The protein below binds the small molecule below.
Small molecule (SMILES): OC[C@H]1O[C@H](O[C@H]2[C@H](O)[C@@H](O)[C@@H](O)O[C@@H]2CO)[C@H](O)[C@@H](O)[C@@H]1O

Binding-site contacts:
Ligand atom C3 contacts residue ASP67 of chain 1.A at 3.5 Å.
Ligand atom O3 contacts residue ALA65 of chain 1.A at 3.3 Å.
Ligand atom C1 contacts residue TRP232 of chain 1.A at 3.7 Å (hydrophobic).
Ligand atom O3 contacts residue GLU113 of chain 1.A at 3.7 Å.
Ligand atom C4 contacts residue ARG68 of chain 1.A at 3.7 Å.
Ligand atom C2 contacts residue ASP67 of chain 1.A at 3.4 Å.
Ligand atom O1 contacts residue LYS17 of chain 1.A at 3.0 Å (salt-bridge).
Ligand atom O2 contacts residue LYS17 of chain 1.A at 2.8 Å (salt-bridge).
Ligand atom O3 contacts residue ASP67 of chain 1.A at 2.7 Å (salt-bridge).
Ligand atom O3 contacts residue TRP342 of chain 1.A at 3.9 Å.
Ligand atom O2 contacts residue TRP232 of chain 1.A at 4.0 Å.
Ligand atom O5 contacts residue TRP232 of chain 1.A at 4.0 Å.
Ligand atom C2 contacts residue GLU113 of chain 1.A at 3.4 Å.
Ligand atom C4 contacts residue TRP342 of chain 1.A at 3.6 Å (hydrophobic).
Ligand atom C1 contacts residue ASP16 of chain 1.A at 3.6 Å.
Ligand atom O2 contacts residue ASP67 of chain 1.A at 2.8 Å (salt-bridge).
Ligand atom O6 contacts residue PRO156 of chain 1.A at 3.2 Å.
Ligand atom O1 contacts residue ASP16 of chain 1.A at 2.9 Å (salt-bridge).
Ligand atom C2 contacts residue TRP342 of chain 1.A at 4.0 Å (hydrophobic).
Ligand atom C1 contacts residue LYS17 of chain 1.A at 3.6 Å.
Ligand atom C1 contacts residue TYR157 of chain 1.A at 3.5 Å (hydrophobic).
Ligand atom C2 contacts residue LYS17 of chain 1.A at 3.7 Å.
Ligand atom O6 contacts residue PHE158 of chain 1.A at 4.0 Å.
Ligand atom O4 contacts residue ARG68 of chain 1.A at 2.8 Å (salt-bridge).
Ligand atom C6 contacts residue GLU155 of chain 1.A at 3.5 Å.
Ligand atom C6 contacts residue PRO156 of chain 1.A at 3.8 Å (hydrophobic).
Ligand atom C6 contacts residue TYR157 of chain 1.A at 3.9 Å (hydrophobic).
Ligand atom O3 contacts residue TRP64 of chain 1.A at 3.3 Å (h-bond).
Ligand atom C2 contacts residue TRP232 of chain 1.A at 3.8 Å (hydrophobic).
Ligand atom O2 contacts residue MET332 of chain 1.A at 4.0 Å.
Ligand atom O6 contacts residue TYR157 of chain 1.A at 3.2 Å (h-bond).
Ligand atom O6 contacts residue GLU155 of chain 1.A at 2.8 Å (salt-bridge).
Ligand atom O2 contacts residue ALA65 of chain 1.A at 3.3 Å.
Ligand atom C3 contacts residue TRP64 of chain 1.A at 3.7 Å (hydrophobic).
Ligand atom O2 contacts residue GLU113 of chain 1.A at 2.7 Å (salt-bridge).
Ligand atom O1 contacts residue ASN14 of chain 1.A at 3.6 Å (h-bond).
Ligand atom C6 contacts residue TRP342 of chain 1.A at 3.6 Å (hydrophobic).
Ligand atom O5 contacts residue TYR157 of chain 1.A at 3.2 Å.
Ligand atom O3 contacts residue ARG68 of chain 1.A at 3.2 Å (salt-bridge).
Ligand atom O2 contacts residue TRP64 of chain 1.A at 3.4 Å (h-bond).

Sequence of chain 1.A:
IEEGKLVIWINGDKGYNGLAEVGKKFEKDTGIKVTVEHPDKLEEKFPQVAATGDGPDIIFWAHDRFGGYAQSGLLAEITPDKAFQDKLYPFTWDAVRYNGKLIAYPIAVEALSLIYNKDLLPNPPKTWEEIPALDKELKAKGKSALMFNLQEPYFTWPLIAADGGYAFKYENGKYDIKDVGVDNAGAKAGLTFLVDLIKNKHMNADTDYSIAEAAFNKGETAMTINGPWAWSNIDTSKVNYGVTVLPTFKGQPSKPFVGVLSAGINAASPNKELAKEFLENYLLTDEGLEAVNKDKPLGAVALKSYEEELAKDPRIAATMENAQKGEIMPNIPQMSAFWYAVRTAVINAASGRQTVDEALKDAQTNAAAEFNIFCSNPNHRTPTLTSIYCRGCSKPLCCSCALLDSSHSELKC